This protein binds this small molecule.
Small molecule (SMILES): CC(=O)N[C@@H]1[C@@H](O)[C@H](O)[C@@H](CO)O[C@H]1O

Sequence of chain 1.C:
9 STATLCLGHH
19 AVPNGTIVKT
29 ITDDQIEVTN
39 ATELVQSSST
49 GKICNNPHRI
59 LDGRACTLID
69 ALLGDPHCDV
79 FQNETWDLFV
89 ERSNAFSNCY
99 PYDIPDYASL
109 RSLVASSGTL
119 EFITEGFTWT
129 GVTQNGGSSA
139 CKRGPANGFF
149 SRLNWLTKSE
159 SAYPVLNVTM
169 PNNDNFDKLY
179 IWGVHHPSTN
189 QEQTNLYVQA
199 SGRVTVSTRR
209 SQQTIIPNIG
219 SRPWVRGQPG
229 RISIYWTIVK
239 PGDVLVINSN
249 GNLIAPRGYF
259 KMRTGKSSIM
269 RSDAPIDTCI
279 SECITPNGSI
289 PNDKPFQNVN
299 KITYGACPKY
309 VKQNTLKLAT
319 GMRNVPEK

Binding-site contacts:
Ligand atom O7 contacts residue PHE120 of chain 1.C at 3.5 Å (h-bond).
Ligand atom O3 contacts residue PHE120 of chain 1.C at 4.5 Å.
Ligand atom O5 contacts residue ARG150 of chain 1.C at 4.4 Å.
Ligand atom C7 contacts residue ASN81 of chain 1.C at 3.7 Å.
Ligand atom C7 contacts residue ILE121 of chain 1.C at 4.4 Å (hydrophobic).
Ligand atom O7 contacts residue ILE121 of chain 1.C at 3.2 Å.
Ligand atom C3 contacts residue ASN81 of chain 1.C at 3.8 Å.
Ligand atom C2 contacts residue ASN81 of chain 1.C at 2.4 Å.
Ligand atom O5 contacts residue ASN81 of chain 1.C at 2.4 Å (h-bond).
Ligand atom O7 contacts residue ASN81 of chain 1.C at 4.1 Å.
Ligand atom C4 contacts residue ASN81 of chain 1.C at 4.3 Å.
Ligand atom N2 contacts residue PHE120 of chain 1.C at 4.0 Å.
Ligand atom C7 contacts residue PHE120 of chain 1.C at 4.1 Å (hydrophobic).
Ligand atom N2 contacts residue ASN81 of chain 1.C at 2.9 Å (h-bond).
Ligand atom C5 contacts residue ASN81 of chain 1.C at 3.7 Å.
Ligand atom C2 contacts residue PHE120 of chain 1.C at 3.8 Å (hydrophobic).
Ligand atom C1 contacts residue ASN81 of chain 1.C at 1.5 Å.